This small molecule binds to this protein.
Small molecule (SMILES): CC(=O)N[C@@H]1[C@@H](O)[C@H](O)[C@@H](CO)O[C@H]1O

Binding-site contacts:
Ligand atom C1 contacts residue ASN79 of chain 1.A at 3.4 Å.
Ligand atom C1 contacts residue ASN83 of chain 1.A at 3.2 Å.
Ligand atom C2 contacts residue ASN83 of chain 1.A at 4.0 Å.
Ligand atom C5 contacts residue ASN83 of chain 1.A at 3.3 Å.
Ligand atom O5 contacts residue ASN83 of chain 1.A at 2.4 Å (h-bond).
Ligand atom N2 contacts residue ASN83 of chain 1.A at 3.6 Å (h-bond).
Ligand atom O5 contacts residue ASN79 of chain 1.A at 4.2 Å.
Ligand atom C6 contacts residue ASN83 of chain 1.A at 3.9 Å.

Sequence of chain 1.A:
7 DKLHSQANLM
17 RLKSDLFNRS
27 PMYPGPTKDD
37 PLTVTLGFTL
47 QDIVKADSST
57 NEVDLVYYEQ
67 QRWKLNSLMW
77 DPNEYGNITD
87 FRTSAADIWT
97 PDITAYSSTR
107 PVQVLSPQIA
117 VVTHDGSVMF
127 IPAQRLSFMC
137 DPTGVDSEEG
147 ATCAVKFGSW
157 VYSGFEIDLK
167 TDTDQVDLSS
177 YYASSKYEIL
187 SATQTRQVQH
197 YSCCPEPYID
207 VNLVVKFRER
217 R